The small molecule below binds the protein below.
Small molecule (SMILES): O=C(Nc1cccc(Br)n1)[C@@H]1SCCN1C(=O)Cn1ncc2ccccc21

Sequence of chain 1.E:
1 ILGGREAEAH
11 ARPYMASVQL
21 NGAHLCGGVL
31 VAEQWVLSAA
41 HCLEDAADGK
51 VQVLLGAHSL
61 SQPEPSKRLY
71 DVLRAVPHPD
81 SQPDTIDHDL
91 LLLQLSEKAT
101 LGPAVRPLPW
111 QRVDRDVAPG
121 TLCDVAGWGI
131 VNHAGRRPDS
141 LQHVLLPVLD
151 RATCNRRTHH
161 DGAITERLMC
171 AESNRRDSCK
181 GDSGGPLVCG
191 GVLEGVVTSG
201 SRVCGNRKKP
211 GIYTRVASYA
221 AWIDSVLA

Binding-site contacts:
Ligand atom O contacts residue GLY181 of chain 1.E at 2.9 Å (h-bond).
Ligand atom N1 contacts residue LEU25 of chain 1.E at 2.8 Å (h-bond).
Ligand atom C15 contacts residue LYS180 of chain 1.E at 3.7 Å.
Ligand atom C6 contacts residue SER183 of chain 1.E at 3.0 Å.
Ligand atom C13 contacts residue ARG202 of chain 1.E at 3.2 Å.
Ligand atom C2 contacts residue LEU25 of chain 1.E at 3.5 Å (hydrophobic).
Ligand atom BR contacts residue TRP128 of chain 1.E at 3.5 Å.
Ligand atom C8 contacts residue ARG202 of chain 1.E at 3.7 Å.
Ligand atom C3 contacts residue LEU25 of chain 1.E at 3.3 Å (hydrophobic).
Ligand atom C12 contacts residue SER201 of chain 1.E at 3.6 Å.
Ligand atom C7 contacts residue SER199 of chain 1.E at 3.1 Å.
Ligand atom N3 contacts residue GLY200 of chain 1.E at 3.6 Å (h-bond).
Ligand atom C9 contacts residue LYS180 of chain 1.E at 3.7 Å.
Ligand atom C16 contacts residue LYS180 of chain 1.E at 3.7 Å.
Ligand atom N contacts residue GLY181 of chain 1.E at 3.2 Å.
Ligand atom O contacts residue SER183 of chain 1.E at 2.7 Å (h-bond).
Ligand atom S contacts residue LEU25 of chain 1.E at 3.8 Å.
Ligand atom C14 contacts residue ARG202 of chain 1.E at 3.6 Å.
Ligand atom N contacts residue LEU25 of chain 1.E at 3.4 Å (h-bond).
Ligand atom S contacts residue CYS42 of chain 1.E at 3.4 Å (h-bond).
Ligand atom C12 contacts residue LYS180 of chain 1.E at 3.7 Å.
Ligand atom C14 contacts residue CYS204 of chain 1.E at 3.7 Å (hydrophobic).
Ligand atom C contacts residue GLY181 of chain 1.E at 3.8 Å.
Ligand atom C4 contacts residue HIS41 of chain 1.E at 3.4 Å.
Ligand atom N4 contacts residue GLY200 of chain 1.E at 3.4 Å (h-bond).
Ligand atom C5 contacts residue SER199 of chain 1.E at 3.6 Å.
Ligand atom C4 contacts residue CYS42 of chain 1.E at 3.8 Å (hydrophobic).
Ligand atom N2 contacts residue SER183 of chain 1.E at 3.8 Å.
Ligand atom N4 contacts residue THR198 of chain 1.E at 3.6 Å (h-bond).
Ligand atom N4 contacts residue SER183 of chain 1.E at 2.9 Å (h-bond).
Ligand atom C8 contacts residue GLY200 of chain 1.E at 3.6 Å.
Ligand atom O contacts residue LYS180 of chain 1.E at 3.5 Å.
Ligand atom C11 contacts residue SER201 of chain 1.E at 3.7 Å.
Ligand atom C14 contacts residue LYS180 of chain 1.E at 3.7 Å.
Ligand atom C1 contacts residue LEU25 of chain 1.E at 3.6 Å (hydrophobic).
Ligand atom C9 contacts residue ARG202 of chain 1.E at 3.8 Å.
Ligand atom C5 contacts residue HIS41 of chain 1.E at 3.6 Å.
Ligand atom N3 contacts residue SER183 of chain 1.E at 3.4 Å (h-bond).
Ligand atom BR contacts residue HIS24 of chain 1.E at 3.7 Å.
Ligand atom C7 contacts residue SER183 of chain 1.E at 3.3 Å.